A small-molecule ligand and the protein it binds are described below.
Small molecule (SMILES): O=C(O)[C@H](O)[C@@H](O)[C@H](O)[C@H](O)CO

Binding-site contacts:
Ligand atom C4 contacts residue ASN393 of chain 1.A at 4.2 Å.
Ligand atom O6 contacts residue PHE137 of chain 1.A at 4.0 Å.
Ligand atom O5 contacts residue ASN393 of chain 1.A at 2.5 Å (h-bond).
Ligand atom O6 contacts residue ASN141 of chain 1.A at 3.8 Å.
Ligand atom O6 contacts residue ASN393 of chain 1.A at 4.5 Å.
Ligand atom O3 contacts residue ASN393 of chain 1.A at 2.6 Å (h-bond).
Ligand atom O1B contacts residue PHE137 of chain 1.A at 3.2 Å.
Ligand atom O2 contacts residue BNG1 of chain 1.D at 3.0 Å.
Ligand atom C2 contacts residue PHE137 of chain 1.A at 4.2 Å (hydrophobic).
Ligand atom O1B contacts residue BNG1 of chain 1.D at 4.3 Å.
Ligand atom C2 contacts residue BNG1 of chain 1.D at 3.9 Å.
Ligand atom C3 contacts residue ASN393 of chain 1.A at 3.6 Å.
Ligand atom O4 contacts residue GLN83 of chain 1.A at 3.5 Å (h-bond).
Ligand atom C5 contacts residue GLN83 of chain 1.A at 4.5 Å.
Ligand atom C5 contacts residue PHE137 of chain 1.A at 4.2 Å (hydrophobic).
Ligand atom C4 contacts residue PHE137 of chain 1.A at 3.6 Å (hydrophobic).
Ligand atom C5 contacts residue ASN393 of chain 1.A at 3.8 Å.
Ligand atom C6 contacts residue PRO138 of chain 1.A at 4.0 Å (hydrophobic).
Ligand atom O4 contacts residue ASN393 of chain 1.A at 3.8 Å.
Ligand atom C1 contacts residue PHE137 of chain 1.A at 4.0 Å (hydrophobic).
Ligand atom O4 contacts residue BNG1 of chain 1.D at 4.0 Å.
Ligand atom O1A contacts residue BNG1 of chain 1.D at 4.0 Å.
Ligand atom C1 contacts residue BNG1 of chain 1.D at 4.2 Å.
Ligand atom C6 contacts residue PHE137 of chain 1.A at 3.2 Å (hydrophobic).
Ligand atom C4 contacts residue GLN83 of chain 1.A at 4.4 Å.
Ligand atom O4 contacts residue PHE137 of chain 1.A at 4.3 Å.

Sequence of chain 1.A:
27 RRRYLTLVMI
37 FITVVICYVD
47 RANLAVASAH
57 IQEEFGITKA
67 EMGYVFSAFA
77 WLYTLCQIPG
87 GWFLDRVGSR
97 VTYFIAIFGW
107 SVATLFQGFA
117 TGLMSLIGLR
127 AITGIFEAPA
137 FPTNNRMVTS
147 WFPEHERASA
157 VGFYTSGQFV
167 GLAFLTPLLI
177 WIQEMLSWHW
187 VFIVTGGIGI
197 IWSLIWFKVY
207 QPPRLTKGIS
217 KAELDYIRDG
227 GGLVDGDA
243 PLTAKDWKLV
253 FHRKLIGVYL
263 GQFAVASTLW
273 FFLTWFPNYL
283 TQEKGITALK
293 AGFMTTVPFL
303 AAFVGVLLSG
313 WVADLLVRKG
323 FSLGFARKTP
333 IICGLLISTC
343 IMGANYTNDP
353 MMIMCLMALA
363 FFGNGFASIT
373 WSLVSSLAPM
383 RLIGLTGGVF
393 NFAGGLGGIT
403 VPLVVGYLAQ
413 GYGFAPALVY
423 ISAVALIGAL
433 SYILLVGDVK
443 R